The small molecule below binds the protein below.
Small molecule (SMILES): CC(=O)N[C@H]1[C@H](O[C@H]2[C@H](O)[C@@H](NC(C)=O)CO[C@@H]2CO)O[C@H](CO)[C@@H](O)[C@@H]1O

Sequence of chain 1.B:
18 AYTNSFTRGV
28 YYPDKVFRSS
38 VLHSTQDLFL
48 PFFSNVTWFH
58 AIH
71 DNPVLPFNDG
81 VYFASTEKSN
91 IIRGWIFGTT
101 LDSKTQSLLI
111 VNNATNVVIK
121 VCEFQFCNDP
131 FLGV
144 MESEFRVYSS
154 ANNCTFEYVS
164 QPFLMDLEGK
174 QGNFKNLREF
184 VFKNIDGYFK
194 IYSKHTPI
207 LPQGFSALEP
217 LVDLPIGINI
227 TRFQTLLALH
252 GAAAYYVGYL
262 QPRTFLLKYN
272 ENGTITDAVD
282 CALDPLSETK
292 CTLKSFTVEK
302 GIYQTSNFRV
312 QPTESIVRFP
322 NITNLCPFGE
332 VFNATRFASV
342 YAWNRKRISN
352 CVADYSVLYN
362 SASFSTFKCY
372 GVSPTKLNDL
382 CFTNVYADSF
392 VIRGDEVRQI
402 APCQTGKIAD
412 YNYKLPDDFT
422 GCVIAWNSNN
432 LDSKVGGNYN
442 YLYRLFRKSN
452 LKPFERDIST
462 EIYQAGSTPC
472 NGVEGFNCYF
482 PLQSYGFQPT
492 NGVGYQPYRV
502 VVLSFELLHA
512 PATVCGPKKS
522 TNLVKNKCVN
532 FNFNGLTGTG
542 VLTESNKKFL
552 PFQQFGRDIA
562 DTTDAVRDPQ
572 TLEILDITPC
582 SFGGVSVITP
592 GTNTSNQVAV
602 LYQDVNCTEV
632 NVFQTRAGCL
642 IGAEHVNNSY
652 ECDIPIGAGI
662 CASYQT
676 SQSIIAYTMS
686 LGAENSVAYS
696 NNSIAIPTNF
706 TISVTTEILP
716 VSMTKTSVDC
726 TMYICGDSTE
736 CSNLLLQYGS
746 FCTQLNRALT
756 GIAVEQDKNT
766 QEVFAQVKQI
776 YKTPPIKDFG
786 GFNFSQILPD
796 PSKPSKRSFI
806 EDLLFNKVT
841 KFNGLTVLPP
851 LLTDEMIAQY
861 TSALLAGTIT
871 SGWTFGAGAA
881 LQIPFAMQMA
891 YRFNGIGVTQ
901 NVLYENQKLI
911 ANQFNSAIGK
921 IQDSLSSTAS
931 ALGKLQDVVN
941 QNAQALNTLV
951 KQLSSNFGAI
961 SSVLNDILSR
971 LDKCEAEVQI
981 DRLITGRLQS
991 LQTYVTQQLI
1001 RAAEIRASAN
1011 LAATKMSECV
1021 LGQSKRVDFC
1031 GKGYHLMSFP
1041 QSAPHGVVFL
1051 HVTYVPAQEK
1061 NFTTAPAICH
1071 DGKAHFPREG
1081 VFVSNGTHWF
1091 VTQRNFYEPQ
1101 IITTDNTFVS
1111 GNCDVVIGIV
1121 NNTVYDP

Binding-site contacts:
Ligand atom C2 contacts residue ASN788 of chain 1.B at 2.4 Å.
Ligand atom C5 contacts residue ASN788 of chain 1.B at 3.6 Å.
Ligand atom O5 contacts residue SER790 of chain 1.B at 3.6 Å (h-bond).
Ligand atom C6 contacts residue GLN791 of chain 1.B at 3.6 Å.
Ligand atom O6 contacts residue SER790 of chain 1.B at 4.2 Å.
Ligand atom C1 contacts residue ASN788 of chain 1.B at 1.4 Å.
Ligand atom N2 contacts residue ASN788 of chain 1.B at 2.9 Å (h-bond).
Ligand atom O6 contacts residue GLN791 of chain 1.B at 2.4 Å (h-bond).
Ligand atom O7 contacts residue ASN788 of chain 1.B at 4.3 Å.
Ligand atom C4 contacts residue ASN788 of chain 1.B at 4.2 Å.
Ligand atom C5 contacts residue GLN791 of chain 1.B at 4.4 Å.
Ligand atom C2 contacts residue SER790 of chain 1.B at 4.5 Å.
Ligand atom C3 contacts residue ASN788 of chain 1.B at 3.7 Å.
Ligand atom C7 contacts residue ASN788 of chain 1.B at 3.8 Å.
Ligand atom C8 contacts residue GLN791 of chain 1.B at 4.3 Å.
Ligand atom C1 contacts residue SER790 of chain 1.B at 3.3 Å.
Ligand atom C5 contacts residue SER790 of chain 1.B at 3.7 Å.
Ligand atom O5 contacts residue ASN788 of chain 1.B at 2.3 Å (h-bond).